A small-molecule ligand and the protein it binds are described below.
Small molecule (SMILES): NS(=O)(=O)c1ccc(SCCO)cc1

Binding-site contacts:
Ligand atom N3 contacts residue GLU106 of chain 1.B at 4.1 Å.
Ligand atom C5 contacts residue HIS94 of chain 1.B at 3.8 Å.
Ligand atom C7 contacts residue LEU198 of chain 1.B at 4.0 Å (hydrophobic).
Ligand atom S2 contacts residue THR199 of chain 1.B at 3.9 Å.
Ligand atom C9 contacts residue LEU198 of chain 1.B at 3.9 Å (hydrophobic).
Ligand atom O1 contacts residue VAL143 of chain 1.B at 3.6 Å.
Ligand atom O4 contacts residue TRP209 of chain 1.B at 3.4 Å.
Ligand atom O1 contacts residue TRP209 of chain 1.B at 3.6 Å.
Ligand atom C7 contacts residue HIS94 of chain 1.B at 4.3 Å.
Ligand atom O4 contacts residue SER197 of chain 1.B at 4.0 Å.
Ligand atom S2 contacts residue TRP209 of chain 1.B at 4.3 Å.
Ligand atom N3 contacts residue THR199 of chain 1.B at 2.8 Å (h-bond).
Ligand atom N3 contacts residue ZN1 of chain 1.F at 1.9 Å.
Ligand atom S2 contacts residue ZN1 of chain 1.F at 3.0 Å.
Ligand atom N3 contacts residue HIS96 of chain 1.B at 3.2 Å (h-bond).
Ligand atom C7 contacts residue PHE91 of chain 1.B at 4.3 Å (hydrophobic).
Ligand atom C6 contacts residue LEU198 of chain 1.B at 3.9 Å (hydrophobic).
Ligand atom O1 contacts residue HIS119 of chain 1.B at 3.4 Å (h-bond).
Ligand atom S2 contacts residue HIS94 of chain 1.B at 3.9 Å.
Ligand atom C5 contacts residue ZN1 of chain 1.F at 4.1 Å.
Ligand atom C6 contacts residue HIS94 of chain 1.B at 3.6 Å.
Ligand atom C10 contacts residue HIS200 of chain 1.B at 3.4 Å.
Ligand atom C7 contacts residue GLN92 of chain 1.B at 3.8 Å.
Ligand atom C8 contacts residue HIS200 of chain 1.B at 4.2 Å.
Ligand atom C12 contacts residue LEU198 of chain 1.B at 4.3 Å (hydrophobic).
Ligand atom O4 contacts residue THR199 of chain 1.B at 2.9 Å (h-bond).
Ligand atom O4 contacts residue LEU198 of chain 1.B at 3.2 Å.
Ligand atom C10 contacts residue LEU198 of chain 1.B at 3.8 Å (hydrophobic).
Ligand atom O14 contacts residue ALA135 of chain 1.B at 4.1 Å.
Ligand atom O1 contacts residue HIS94 of chain 1.B at 3.5 Å.
Ligand atom O4 contacts residue ZN1 of chain 1.F at 4.2 Å.
Ligand atom C9 contacts residue HIS200 of chain 1.B at 3.2 Å.
Ligand atom C5 contacts residue LEU198 of chain 1.B at 3.7 Å (hydrophobic).
Ligand atom O1 contacts residue ZN1 of chain 1.F at 3.0 Å.
Ligand atom N3 contacts residue HIS119 of chain 1.B at 3.4 Å (h-bond).
Ligand atom C6 contacts residue GLN92 of chain 1.B at 4.3 Å.
Ligand atom S2 contacts residue HIS119 of chain 1.B at 4.0 Å.
Ligand atom N3 contacts residue HIS94 of chain 1.B at 3.3 Å (h-bond).
Ligand atom C8 contacts residue LEU198 of chain 1.B at 4.0 Å (hydrophobic).
Ligand atom C8 contacts residue GLN92 of chain 1.B at 4.4 Å.

Sequence of chain 1.B:
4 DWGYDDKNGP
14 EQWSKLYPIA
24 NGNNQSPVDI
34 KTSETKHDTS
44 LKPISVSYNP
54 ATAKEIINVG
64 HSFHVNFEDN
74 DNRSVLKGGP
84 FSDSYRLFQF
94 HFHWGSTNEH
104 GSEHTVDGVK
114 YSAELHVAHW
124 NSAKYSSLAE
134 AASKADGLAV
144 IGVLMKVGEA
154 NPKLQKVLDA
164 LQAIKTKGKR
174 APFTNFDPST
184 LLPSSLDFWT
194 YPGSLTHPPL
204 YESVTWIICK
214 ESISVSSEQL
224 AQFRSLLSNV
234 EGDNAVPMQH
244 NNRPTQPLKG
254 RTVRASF